Sequence of chain 1.C:
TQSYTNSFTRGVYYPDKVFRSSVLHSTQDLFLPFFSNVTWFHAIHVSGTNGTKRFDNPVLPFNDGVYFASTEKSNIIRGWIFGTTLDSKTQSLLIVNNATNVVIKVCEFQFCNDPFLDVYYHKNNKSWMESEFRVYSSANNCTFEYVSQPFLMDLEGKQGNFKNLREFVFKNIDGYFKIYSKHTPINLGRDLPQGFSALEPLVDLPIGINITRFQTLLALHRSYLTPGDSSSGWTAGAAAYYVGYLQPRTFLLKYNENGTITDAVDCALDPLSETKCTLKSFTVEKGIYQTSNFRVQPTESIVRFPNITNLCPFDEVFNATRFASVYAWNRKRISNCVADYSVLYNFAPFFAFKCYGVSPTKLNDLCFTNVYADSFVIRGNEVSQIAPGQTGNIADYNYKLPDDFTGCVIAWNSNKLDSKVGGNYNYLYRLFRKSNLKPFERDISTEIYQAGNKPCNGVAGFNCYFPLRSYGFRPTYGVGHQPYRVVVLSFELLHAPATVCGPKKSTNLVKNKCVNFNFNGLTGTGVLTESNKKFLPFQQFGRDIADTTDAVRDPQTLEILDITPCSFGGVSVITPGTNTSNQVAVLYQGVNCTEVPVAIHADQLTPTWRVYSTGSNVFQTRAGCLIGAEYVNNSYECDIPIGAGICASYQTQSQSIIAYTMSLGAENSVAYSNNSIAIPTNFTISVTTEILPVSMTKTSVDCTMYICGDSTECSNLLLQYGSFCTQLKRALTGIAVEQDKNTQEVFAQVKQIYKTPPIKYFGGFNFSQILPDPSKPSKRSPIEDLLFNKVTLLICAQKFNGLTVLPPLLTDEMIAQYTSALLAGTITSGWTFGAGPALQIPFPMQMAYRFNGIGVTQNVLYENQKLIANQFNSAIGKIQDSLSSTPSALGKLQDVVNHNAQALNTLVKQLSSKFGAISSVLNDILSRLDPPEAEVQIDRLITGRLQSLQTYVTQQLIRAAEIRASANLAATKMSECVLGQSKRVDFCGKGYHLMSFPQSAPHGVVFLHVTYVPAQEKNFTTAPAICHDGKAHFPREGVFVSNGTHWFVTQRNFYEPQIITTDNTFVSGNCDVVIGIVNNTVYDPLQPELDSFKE

Sequence of chain 1.A:
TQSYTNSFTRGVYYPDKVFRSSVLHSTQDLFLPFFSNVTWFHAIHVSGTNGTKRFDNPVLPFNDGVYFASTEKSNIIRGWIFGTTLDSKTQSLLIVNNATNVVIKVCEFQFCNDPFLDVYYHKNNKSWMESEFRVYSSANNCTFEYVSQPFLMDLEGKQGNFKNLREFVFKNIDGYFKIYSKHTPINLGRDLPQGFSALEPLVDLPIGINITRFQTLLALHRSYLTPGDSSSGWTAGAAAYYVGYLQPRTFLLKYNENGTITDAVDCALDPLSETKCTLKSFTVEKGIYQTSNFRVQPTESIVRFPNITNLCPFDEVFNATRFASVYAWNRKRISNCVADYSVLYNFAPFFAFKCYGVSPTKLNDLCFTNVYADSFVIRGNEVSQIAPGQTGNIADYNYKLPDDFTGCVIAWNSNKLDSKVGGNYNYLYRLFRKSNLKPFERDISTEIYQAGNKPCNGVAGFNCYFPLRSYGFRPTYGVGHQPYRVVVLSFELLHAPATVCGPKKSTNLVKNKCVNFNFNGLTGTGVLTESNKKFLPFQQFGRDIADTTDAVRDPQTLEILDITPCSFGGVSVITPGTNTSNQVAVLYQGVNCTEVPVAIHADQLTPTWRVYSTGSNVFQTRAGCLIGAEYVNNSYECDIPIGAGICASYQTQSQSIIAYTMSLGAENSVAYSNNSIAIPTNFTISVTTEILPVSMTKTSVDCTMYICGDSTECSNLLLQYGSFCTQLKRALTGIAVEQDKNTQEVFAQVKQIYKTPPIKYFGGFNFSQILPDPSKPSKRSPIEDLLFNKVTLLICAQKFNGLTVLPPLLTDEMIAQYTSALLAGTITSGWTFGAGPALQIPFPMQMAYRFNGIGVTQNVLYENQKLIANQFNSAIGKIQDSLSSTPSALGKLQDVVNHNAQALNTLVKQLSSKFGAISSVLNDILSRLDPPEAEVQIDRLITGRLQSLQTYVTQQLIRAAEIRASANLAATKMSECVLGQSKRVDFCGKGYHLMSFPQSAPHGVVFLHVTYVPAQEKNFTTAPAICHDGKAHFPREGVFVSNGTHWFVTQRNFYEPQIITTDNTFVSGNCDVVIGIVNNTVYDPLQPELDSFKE

Binding-site contacts:
Ligand atom C7 contacts residue THR105 of chain 1.A at 3.9 Å.
Ligand atom N2 contacts residue ASN231 of chain 1.A at 3.0 Å (h-bond).
Ligand atom O5 contacts residue GLU462 of chain 1.C at 4.1 Å.
Ligand atom C4 contacts residue ASN231 of chain 1.A at 4.3 Å.
Ligand atom O6 contacts residue LEU458 of chain 1.C at 3.8 Å.
Ligand atom O7 contacts residue ASN231 of chain 1.A at 3.8 Å.
Ligand atom N2 contacts residue THR105 of chain 1.A at 3.8 Å.
Ligand atom C3 contacts residue ASN231 of chain 1.A at 3.9 Å.
Ligand atom C8 contacts residue THR105 of chain 1.A at 3.2 Å.
Ligand atom C2 contacts residue THR233 of chain 1.A at 4.3 Å.
Ligand atom O6 contacts residue LYS459 of chain 1.C at 3.6 Å.
Ligand atom O6 contacts residue ASN457 of chain 1.C at 3.2 Å (h-bond).
Ligand atom C2 contacts residue ASN231 of chain 1.A at 2.5 Å.
Ligand atom C7 contacts residue ASN231 of chain 1.A at 3.5 Å.
Ligand atom C6 contacts residue LYS459 of chain 1.C at 3.8 Å.
Ligand atom C6 contacts residue LEU458 of chain 1.C at 3.7 Å (hydrophobic).
Ligand atom C6 contacts residue ASN457 of chain 1.C at 4.0 Å.
Ligand atom C5 contacts residue ASN231 of chain 1.A at 3.7 Å.
Ligand atom O5 contacts residue ASN231 of chain 1.A at 2.4 Å (h-bond).
Ligand atom O3 contacts residue THR233 of chain 1.A at 4.4 Å.
Ligand atom O6 contacts residue GLU462 of chain 1.C at 4.5 Å.
Ligand atom N2 contacts residue THR233 of chain 1.A at 4.0 Å.
Ligand atom C1 contacts residue ASN231 of chain 1.A at 1.5 Å.
Ligand atom C6 contacts residue GLU462 of chain 1.C at 3.6 Å.

This protein binds this small molecule.
Small molecule (SMILES): CC(=O)N[C@@H]1[C@@H](O)[C@H](O)[C@@H](CO)O[C@H]1O